The small molecule below binds the protein below.
Small molecule (SMILES): CC(=O)Nc1ccc(O)c(-c2cc(C(=O)O)ccn2)c1

Binding-site contacts:
Ligand atom O3 contacts residue LYS263 of chain 1.A at 3.7 Å.
Ligand atom C4 contacts residue HIS210 of chain 1.A at 3.8 Å.
Ligand atom C12 contacts residue MN1 of chain 1.C at 2.9 Å.
Ligand atom O2 contacts residue GLU212 of chain 1.A at 2.8 Å (salt-bridge).
Ligand atom C9 contacts residue PHE207 of chain 1.A at 3.8 Å (hydrophobic).
Ligand atom O1 contacts residue LYS228 of chain 1.A at 2.9 Å (salt-bridge).
Ligand atom O1 contacts residue TYR154 of chain 1.A at 3.2 Å (h-bond).
Ligand atom C12 contacts residue HIS298 of chain 1.A at 3.5 Å.
Ligand atom C6 contacts residue MN1 of chain 1.C at 3.3 Å.
Ligand atom C10 contacts residue PHE207 of chain 1.A at 3.6 Å (hydrophobic).
Ligand atom C11 contacts residue PHE207 of chain 1.A at 3.5 Å (hydrophobic).
Ligand atom C7 contacts residue HIS210 of chain 1.A at 3.9 Å.
Ligand atom O1 contacts residue ASN220 of chain 1.A at 3.6 Å.
Ligand atom C12 contacts residue PHE207 of chain 1.A at 3.6 Å (hydrophobic).
Ligand atom C5 contacts residue HIS210 of chain 1.A at 3.1 Å.
Ligand atom N1 contacts residue HIS298 of chain 1.A at 3.5 Å (h-bond).
Ligand atom C3 contacts residue LYS263 of chain 1.A at 3.5 Å.
Ligand atom C12 contacts residue TRP230 of chain 1.A at 3.6 Å (hydrophobic).
Ligand atom O contacts residue TYR199 of chain 1.A at 3.6 Å.
Ligand atom N1 contacts residue MN1 of chain 1.C at 2.0 Å.
Ligand atom N1 contacts residue HIS210 of chain 1.A at 3.1 Å (h-bond).
Ligand atom N contacts residue LYS263 of chain 1.A at 3.4 Å.
Ligand atom C6 contacts residue HIS210 of chain 1.A at 3.3 Å.
Ligand atom C2 contacts residue LYS263 of chain 1.A at 3.6 Å.
Ligand atom O contacts residue PHE207 of chain 1.A at 3.7 Å.
Ligand atom C8 contacts residue MN1 of chain 1.C at 3.1 Å.
Ligand atom C13 contacts residue TYR154 of chain 1.A at 3.3 Å (hydrophobic).
Ligand atom O2 contacts residue HIS210 of chain 1.A at 3.2 Å (h-bond).
Ligand atom O contacts residue TYR154 of chain 1.A at 2.5 Å (h-bond).
Ligand atom O2 contacts residue EDO1 of chain 1.E at 3.1 Å (h-bond).
Ligand atom C8 contacts residue HIS210 of chain 1.A at 3.5 Å.
Ligand atom C1 contacts residue LYS263 of chain 1.A at 3.8 Å.
Ligand atom C5 contacts residue GLU212 of chain 1.A at 3.8 Å.
Ligand atom C5 contacts residue EDO1 of chain 1.E at 3.6 Å.
Ligand atom C contacts residue ASP157 of chain 1.A at 3.4 Å.
Ligand atom C11 contacts residue ASN220 of chain 1.A at 3.9 Å.
Ligand atom C13 contacts residue PHE207 of chain 1.A at 3.6 Å (hydrophobic).
Ligand atom C11 contacts residue TRP230 of chain 1.A at 3.6 Å (hydrophobic).
Ligand atom C5 contacts residue MN1 of chain 1.C at 2.9 Å.
Ligand atom O2 contacts residue MN1 of chain 1.C at 2.1 Å.

Sequence of chain 1.A:
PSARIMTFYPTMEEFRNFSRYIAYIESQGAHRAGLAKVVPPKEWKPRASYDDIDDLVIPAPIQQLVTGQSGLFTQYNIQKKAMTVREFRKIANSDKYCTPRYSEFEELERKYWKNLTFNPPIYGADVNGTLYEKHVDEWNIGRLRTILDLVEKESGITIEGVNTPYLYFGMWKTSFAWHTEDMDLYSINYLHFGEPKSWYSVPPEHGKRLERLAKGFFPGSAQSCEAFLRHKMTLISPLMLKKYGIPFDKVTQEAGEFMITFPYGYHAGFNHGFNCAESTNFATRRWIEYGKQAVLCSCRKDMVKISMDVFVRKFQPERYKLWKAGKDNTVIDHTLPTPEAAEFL